Binding-site contacts:
Ligand atom O4 contacts residue THR269 of chain 1.A at 2.7 Å (h-bond).
Ligand atom C4 contacts residue ASN257 of chain 1.A at 3.2 Å.
Ligand atom O4 contacts residue TRP268 of chain 1.A at 3.6 Å.
Ligand atom O2 contacts residue PHE308 of chain 1.A at 3.9 Å.
Ligand atom C6 contacts residue ILE272 of chain 1.A at 3.9 Å (hydrophobic).
Ligand atom C2 contacts residue PHE308 of chain 1.A at 3.9 Å (hydrophobic).
Ligand atom C7 contacts residue PHE308 of chain 1.A at 4.1 Å (hydrophobic).
Ligand atom O5 contacts residue MET209 of chain 1.A at 3.6 Å.
Ligand atom O4 contacts residue TYR265 of chain 1.A at 3.4 Å.
Ligand atom C2 contacts residue GLN305 of chain 1.A at 3.2 Å.
Ligand atom C5 contacts residue ILE272 of chain 1.A at 4.1 Å (hydrophobic).
Ligand atom C2 contacts residue THR269 of chain 1.A at 3.6 Å.
Ligand atom C3 contacts residue THR269 of chain 1.A at 3.6 Å.
Ligand atom C19 contacts residue MET293 of chain 1.A at 3.6 Å (hydrophobic).
Ligand atom O1 contacts residue TYR95 of chain 1.A at 3.6 Å (h-bond).
Ligand atom C15 contacts residue PHE276 of chain 1.A at 3.8 Å (hydrophobic).
Ligand atom C3 contacts residue ASN257 of chain 1.A at 4.0 Å.
Ligand atom C6 contacts residue PHE308 of chain 1.A at 3.4 Å (hydrophobic).
Ligand atom C2 contacts residue ILE272 of chain 1.A at 3.7 Å (hydrophobic).
Ligand atom O3 contacts residue PHE308 of chain 1.A at 3.7 Å.
Ligand atom O2 contacts residue MET293 of chain 1.A at 3.6 Å.
Ligand atom C10 contacts residue PHE276 of chain 1.A at 3.9 Å (hydrophobic).
Ligand atom C3 contacts residue ILE272 of chain 1.A at 3.9 Å (hydrophobic).
Ligand atom O6 contacts residue PHE308 of chain 1.A at 3.1 Å.
Ligand atom C18 contacts residue MET293 of chain 1.A at 3.8 Å (hydrophobic).
Ligand atom O4 contacts residue ASN257 of chain 1.A at 3.8 Å.
Ligand atom C13 contacts residue MET209 of chain 1.A at 3.7 Å (hydrophobic).
Ligand atom O1 contacts residue ASN257 of chain 1.A at 4.0 Å.
Ligand atom C1 contacts residue PHE308 of chain 1.A at 3.5 Å (hydrophobic).
Ligand atom O6 contacts residue MET293 of chain 1.A at 4.0 Å.
Ligand atom O2 contacts residue PHE276 of chain 1.A at 3.6 Å.
Ligand atom C9 contacts residue PHE308 of chain 1.A at 3.6 Å (hydrophobic).
Ligand atom C1 contacts residue ILE272 of chain 1.A at 3.7 Å (hydrophobic).
Ligand atom C8 contacts residue PHE308 of chain 1.A at 3.9 Å (hydrophobic).
Ligand atom C1 contacts residue GLN305 of chain 1.A at 3.7 Å.
Ligand atom C5 contacts residue PHE308 of chain 1.A at 3.8 Å (hydrophobic).
Ligand atom C17 contacts residue MET293 of chain 1.A at 3.6 Å (hydrophobic).
Ligand atom O3 contacts residue GLN305 of chain 1.A at 2.9 Å (h-bond).
Ligand atom C14 contacts residue MET209 of chain 1.A at 4.1 Å (hydrophobic).
Ligand atom O3 contacts residue MET273 of chain 1.A at 3.9 Å.

A protein and the small-molecule ligand that binds it are described below.
Small molecule (SMILES): CC(C)=CCc1c(O)ccc(-c2coc3cc(O)cc(O)c3c2=O)c1O

Sequence of chain 1.A:
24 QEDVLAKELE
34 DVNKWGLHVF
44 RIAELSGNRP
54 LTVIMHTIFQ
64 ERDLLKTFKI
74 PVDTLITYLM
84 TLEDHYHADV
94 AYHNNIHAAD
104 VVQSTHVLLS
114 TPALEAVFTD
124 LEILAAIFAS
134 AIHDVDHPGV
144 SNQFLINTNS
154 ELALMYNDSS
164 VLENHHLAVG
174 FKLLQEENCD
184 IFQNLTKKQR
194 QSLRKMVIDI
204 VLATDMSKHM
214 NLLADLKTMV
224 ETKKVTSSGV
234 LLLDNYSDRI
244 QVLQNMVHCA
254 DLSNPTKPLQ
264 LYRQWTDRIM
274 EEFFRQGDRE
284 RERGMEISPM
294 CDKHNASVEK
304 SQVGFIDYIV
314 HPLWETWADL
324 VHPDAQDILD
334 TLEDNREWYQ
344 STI